A protein and the small-molecule ligand that binds it are described below.
Small molecule (SMILES): CC(=O)N[C@@H]1[C@@H](O)[C@H](O)[C@@H](CO)O[C@H]1O

Sequence of chain 1.D:
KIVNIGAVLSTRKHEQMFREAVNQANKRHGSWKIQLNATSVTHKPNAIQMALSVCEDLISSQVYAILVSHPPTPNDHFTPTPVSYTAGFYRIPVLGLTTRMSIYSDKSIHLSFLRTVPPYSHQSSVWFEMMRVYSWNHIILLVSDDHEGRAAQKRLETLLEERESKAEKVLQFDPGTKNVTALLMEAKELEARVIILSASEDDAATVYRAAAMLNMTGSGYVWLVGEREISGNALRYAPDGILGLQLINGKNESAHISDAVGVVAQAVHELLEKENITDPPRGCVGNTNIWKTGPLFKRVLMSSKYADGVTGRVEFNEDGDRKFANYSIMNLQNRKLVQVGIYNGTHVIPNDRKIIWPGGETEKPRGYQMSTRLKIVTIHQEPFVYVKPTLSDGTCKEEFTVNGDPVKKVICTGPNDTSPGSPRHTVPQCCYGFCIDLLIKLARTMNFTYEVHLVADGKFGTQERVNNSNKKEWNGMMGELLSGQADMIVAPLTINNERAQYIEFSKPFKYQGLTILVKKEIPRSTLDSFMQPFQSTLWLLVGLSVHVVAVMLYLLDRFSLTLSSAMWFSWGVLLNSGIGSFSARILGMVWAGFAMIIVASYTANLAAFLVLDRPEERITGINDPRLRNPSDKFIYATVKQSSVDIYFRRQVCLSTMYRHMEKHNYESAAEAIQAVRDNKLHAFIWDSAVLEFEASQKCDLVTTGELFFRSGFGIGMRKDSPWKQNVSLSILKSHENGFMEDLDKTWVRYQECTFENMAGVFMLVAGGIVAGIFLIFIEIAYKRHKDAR

Binding-site contacts:
Ligand atom O5 contacts residue ILE373 of chain 1.D at 3.7 Å.
Ligand atom N2 contacts residue ASN368 of chain 1.D at 2.9 Å (h-bond).
Ligand atom O7 contacts residue ASN368 of chain 1.D at 3.2 Å (h-bond).
Ligand atom C8 contacts residue ASN368 of chain 1.D at 4.4 Å.
Ligand atom C5 contacts residue ASN368 of chain 1.D at 3.7 Å.
Ligand atom C6 contacts residue ILE373 of chain 1.D at 3.7 Å (hydrophobic).
Ligand atom C5 contacts residue ILE373 of chain 1.D at 4.3 Å (hydrophobic).
Ligand atom C8 contacts residue ARG337 of chain 1.D at 4.4 Å.
Ligand atom C2 contacts residue ASN368 of chain 1.D at 2.5 Å.
Ligand atom C4 contacts residue ASN368 of chain 1.D at 4.2 Å.
Ligand atom O5 contacts residue ASN368 of chain 1.D at 2.4 Å (h-bond).
Ligand atom C7 contacts residue ASN368 of chain 1.D at 3.2 Å.
Ligand atom C3 contacts residue ASN368 of chain 1.D at 3.8 Å.
Ligand atom O6 contacts residue HIS371 of chain 1.D at 3.5 Å.
Ligand atom O6 contacts residue ILE373 of chain 1.D at 3.6 Å.
Ligand atom C1 contacts residue ASN368 of chain 1.D at 1.4 Å.